Sequence of chain 1.B:
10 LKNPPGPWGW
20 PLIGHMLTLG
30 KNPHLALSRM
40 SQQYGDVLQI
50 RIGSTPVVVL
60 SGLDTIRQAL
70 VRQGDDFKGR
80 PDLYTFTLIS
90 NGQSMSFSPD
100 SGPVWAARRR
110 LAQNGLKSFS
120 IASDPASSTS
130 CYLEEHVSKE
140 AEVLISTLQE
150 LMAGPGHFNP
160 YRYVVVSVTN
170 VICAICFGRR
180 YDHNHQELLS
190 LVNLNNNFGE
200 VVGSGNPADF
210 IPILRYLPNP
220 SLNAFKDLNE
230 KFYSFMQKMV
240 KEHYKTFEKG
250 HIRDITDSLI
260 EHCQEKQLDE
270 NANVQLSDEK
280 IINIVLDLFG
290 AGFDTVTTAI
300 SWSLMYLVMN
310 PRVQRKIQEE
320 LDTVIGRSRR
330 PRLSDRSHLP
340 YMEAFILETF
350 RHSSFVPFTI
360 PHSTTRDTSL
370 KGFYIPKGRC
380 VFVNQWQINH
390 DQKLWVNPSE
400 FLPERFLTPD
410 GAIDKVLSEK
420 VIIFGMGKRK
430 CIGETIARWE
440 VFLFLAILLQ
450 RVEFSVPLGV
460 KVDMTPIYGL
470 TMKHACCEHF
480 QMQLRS

Binding-site contacts:
Ligand atom N16 contacts residue ALA290 of chain 1.B at 3.7 Å.
Ligand atom C20 contacts residue PHE197 of chain 1.B at 3.9 Å (hydrophobic).
Ligand atom C23 contacts residue LEU285 of chain 1.B at 3.8 Å (hydrophobic).
Ligand atom C10 contacts residue ALA290 of chain 1.B at 3.8 Å (hydrophobic).
Ligand atom C22 contacts residue ILE88 of chain 1.B at 3.7 Å (hydrophobic).
Ligand atom C09 contacts residue LEU469 of chain 1.B at 3.7 Å (hydrophobic).
Ligand atom O17 contacts residue PHE96 of chain 1.B at 3.2 Å.
Ligand atom C22 contacts residue SER89 of chain 1.B at 3.7 Å.
Ligand atom C13 contacts residue THR470 of chain 1.B at 4.0 Å.
Ligand atom C06 contacts residue PHE197 of chain 1.B at 3.7 Å (hydrophobic).
Ligand atom CL1 contacts residue PHE292 of chain 1.B at 3.9 Å.
Ligand atom C23 contacts residue ASP286 of chain 1.B at 3.9 Å.
Ligand atom CL1 contacts residue ASN195 of chain 1.B at 2.5 Å.
Ligand atom C15 contacts residue THR470 of chain 1.B at 3.7 Å.
Ligand atom CL1 contacts residue PHE197 of chain 1.B at 3.9 Å.
Ligand atom C25 contacts residue PHE231 of chain 1.B at 3.2 Å (hydrophobic).
Ligand atom C03 contacts residue PHE197 of chain 1.B at 3.5 Å (hydrophobic).
Ligand atom F14 contacts residue THR294 of chain 1.B at 3.3 Å.
Ligand atom C13 contacts residue THR294 of chain 1.B at 3.3 Å.
Ligand atom C04 contacts residue PHE197 of chain 1.B at 3.5 Å (hydrophobic).
Ligand atom N05 contacts residue GLY289 of chain 1.B at 3.8 Å.
Ligand atom O24 contacts residue ASN228 of chain 1.B at 3.9 Å.
Ligand atom C22 contacts residue ASP286 of chain 1.B at 4.0 Å.
Ligand atom C08 contacts residue ALA290 of chain 1.B at 3.8 Å (hydrophobic).
Ligand atom F14 contacts residue VAL355 of chain 1.B at 3.1 Å.
Ligand atom C12 contacts residue HEM1 of chain 1.H at 3.4 Å.
Ligand atom C11 contacts residue HEM1 of chain 1.H at 3.7 Å.
Ligand atom C25 contacts residue ASN228 of chain 1.B at 3.8 Å.
Ligand atom C07 contacts residue ALA290 of chain 1.B at 3.8 Å (hydrophobic).
Ligand atom C04 contacts residue GLY289 of chain 1.B at 3.7 Å.
Ligand atom C02 contacts residue GLY289 of chain 1.B at 3.7 Å.
Ligand atom C06 contacts residue ALA290 of chain 1.B at 3.8 Å (hydrophobic).
Ligand atom C15 contacts residue THR294 of chain 1.B at 3.1 Å.
Ligand atom C18 contacts residue PHE197 of chain 1.B at 3.5 Å (hydrophobic).
Ligand atom C15 contacts residue LEU469 of chain 1.B at 3.9 Å (hydrophobic).
Ligand atom C19 contacts residue PHE197 of chain 1.B at 3.5 Å (hydrophobic).
Ligand atom C26 contacts residue PHE231 of chain 1.B at 3.6 Å (hydrophobic).
Ligand atom F14 contacts residue THR470 of chain 1.B at 3.2 Å.
Ligand atom N05 contacts residue PHE197 of chain 1.B at 3.5 Å.
Ligand atom C08 contacts residue LEU469 of chain 1.B at 4.0 Å (hydrophobic).

This protein binds this small molecule.
Small molecule (SMILES): O=C(c1cc2cc(F)ccc2[nH]1)N1C[C@@H](CCl)c2c1ccc1occc21